Binding-site contacts:
Ligand atom OP1 contacts residue LYS62 of chain 1.A at 2.4 Å (salt-bridge).
Ligand atom O3' contacts residue GLY58 of chain 1.A at 3.7 Å.
Ligand atom O3' contacts residue ILE63 of chain 1.A at 3.4 Å.
Ligand atom C3' contacts residue LYS62 of chain 1.A at 3.8 Å.
Ligand atom OP2 contacts residue LYS62 of chain 1.A at 3.1 Å (salt-bridge).
Ligand atom P contacts residue LYS62 of chain 1.A at 3.4 Å.
Ligand atom OP1 contacts residue VAL59 of chain 1.A at 3.4 Å (h-bond).
Ligand atom P contacts residue VAL59 of chain 1.A at 3.9 Å.
Ligand atom OP1 contacts residue PRO57 of chain 1.A at 3.7 Å.
Ligand atom OP1 contacts residue THR61 of chain 1.A at 3.5 Å (h-bond).
Ligand atom OP2 contacts residue LYS66 of chain 1.A at 3.6 Å (salt-bridge).
Ligand atom OP2 contacts residue LYS62 of chain 1.A at 3.2 Å.
Ligand atom P contacts residue ILE63 of chain 1.A at 3.9 Å.
Ligand atom C5' contacts residue GLY58 of chain 1.A at 3.3 Å.
Ligand atom C3' contacts residue GLY60 of chain 1.A at 3.9 Å.
Ligand atom OP1 contacts residue LYS62 of chain 1.A at 3.6 Å.
Ligand atom OP1 contacts residue GLY58 of chain 1.A at 2.8 Å (h-bond).
Ligand atom C8 contacts residue LYS29 of chain 1.A at 3.8 Å.
Ligand atom C5' contacts residue TYR33 of chain 1.A at 3.3 Å (hydrophobic).
Ligand atom C4' contacts residue GLY58 of chain 1.A at 3.2 Å.
Ligand atom C3' contacts residue GLY58 of chain 1.A at 3.9 Å.
Ligand atom N3 contacts residue ALA32 of chain 1.A at 3.7 Å.
Ligand atom OP2 contacts residue NA1 of chain 1.H at 3.5 Å (h-bond).
Ligand atom N7 contacts residue LYS29 of chain 1.A at 3.9 Å.
Ligand atom OP1 contacts residue LYS29 of chain 1.A at 3.5 Å (salt-bridge).
Ligand atom O5' contacts residue LYS29 of chain 1.A at 3.7 Å.
Ligand atom OP3 contacts residue LYS29 of chain 1.A at 2.8 Å (salt-bridge).
Ligand atom P contacts residue GLY60 of chain 1.A at 3.8 Å.
Ligand atom P contacts residue THR61 of chain 1.A at 3.9 Å.
Ligand atom O5' contacts residue GLY60 of chain 1.A at 3.6 Å.
Ligand atom P contacts residue LYS62 of chain 1.A at 3.8 Å.
Ligand atom P contacts residue LYS29 of chain 1.A at 3.6 Å.
Ligand atom C5' contacts residue GLY60 of chain 1.A at 3.7 Å.
Ligand atom P contacts residue NA1 of chain 1.H at 3.7 Å.
Ligand atom OP1 contacts residue NA1 of chain 1.H at 2.9 Å (h-bond).
Ligand atom OP2 contacts residue VAL59 of chain 1.A at 3.6 Å (h-bond).
Ligand atom OP1 contacts residue GLY60 of chain 1.A at 2.9 Å (h-bond).
Ligand atom OP2 contacts residue THR61 of chain 1.A at 3.5 Å (h-bond).
Ligand atom OP1 contacts residue ILE63 of chain 1.A at 3.1 Å (h-bond).
Ligand atom OP2 contacts residue GLY60 of chain 1.A at 3.7 Å.

Sequence of chain 1.A:
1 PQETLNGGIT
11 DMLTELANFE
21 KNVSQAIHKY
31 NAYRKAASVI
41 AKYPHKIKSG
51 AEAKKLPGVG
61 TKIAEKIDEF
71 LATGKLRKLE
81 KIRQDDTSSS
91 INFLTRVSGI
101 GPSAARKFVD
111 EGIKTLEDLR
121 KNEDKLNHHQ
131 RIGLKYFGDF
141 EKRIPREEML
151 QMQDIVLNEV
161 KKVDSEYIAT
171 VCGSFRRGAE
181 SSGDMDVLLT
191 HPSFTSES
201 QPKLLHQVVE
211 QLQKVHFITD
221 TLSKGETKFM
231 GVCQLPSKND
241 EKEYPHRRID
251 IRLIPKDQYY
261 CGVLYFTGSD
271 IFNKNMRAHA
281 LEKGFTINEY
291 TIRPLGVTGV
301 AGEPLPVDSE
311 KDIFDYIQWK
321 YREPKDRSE

A protein and the small-molecule ligand that binds it are described below.
Small molecule (SMILES): Cc1cn([C@H]2C[C@H](O[P](=O)(O)OC[C@H]3O[C@@H](n4ccc(N)nc4=O)C[C@@H]3O[P](=O)(O)OC[C@H]3O[C@@H](n4cnc5c(=O)nc(N)[nH]c54)C[C@@H]3O[P](=O)(O)OC[C@H]3O[C@@H](n4cnc5c(=O)nc(N)[nH]c54)C[C@@H]3O)[C@@H](CO[P](=O)(O)O[C@H]3C[C@H](n4cnc5c(=O)nc(N)[nH]c54)O[C@@H]3COP(=O)(O)O)O2)c(=O)[nH]c1=O